A small-molecule ligand and the protein it binds are described below.
Small molecule (SMILES): Cc1ncc(COP(=O)(O)O)c(CNc2cccc(C(=O)O)c2)c1O

Sequence of chain 1.C:
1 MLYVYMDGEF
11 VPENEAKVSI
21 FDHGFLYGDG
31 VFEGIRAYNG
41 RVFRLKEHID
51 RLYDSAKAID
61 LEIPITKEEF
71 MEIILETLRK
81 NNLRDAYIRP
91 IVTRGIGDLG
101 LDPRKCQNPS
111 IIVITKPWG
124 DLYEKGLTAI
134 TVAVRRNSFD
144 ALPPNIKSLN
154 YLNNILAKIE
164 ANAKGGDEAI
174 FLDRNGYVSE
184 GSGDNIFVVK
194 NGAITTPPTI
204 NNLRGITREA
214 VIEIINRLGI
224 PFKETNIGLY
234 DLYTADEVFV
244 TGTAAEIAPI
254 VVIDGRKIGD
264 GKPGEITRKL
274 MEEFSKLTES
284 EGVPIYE

Binding-site contacts:
Ligand atom O8 contacts residue GLY100 of chain 1.C at 3.4 Å.
Ligand atom C4 contacts residue GLY186 of chain 1.D at 3.4 Å.
Ligand atom OP2 contacts residue GLY208 of chain 1.D at 3.6 Å.
Ligand atom OP1 contacts residue GLY208 of chain 1.D at 3.8 Å.
Ligand atom C6 contacts residue GLU183 of chain 1.D at 3.4 Å.
Ligand atom C2A contacts residue ASN157 of chain 1.D at 3.5 Å.
Ligand atom O3 contacts residue LYS150 of chain 1.D at 3.3 Å (salt-bridge).
Ligand atom OP1 contacts residue THR210 of chain 1.D at 2.8 Å (h-bond).
Ligand atom OP3 contacts residue THR246 of chain 1.D at 2.6 Å (h-bond).
Ligand atom C2A contacts residue ARG139 of chain 1.D at 3.5 Å.
Ligand atom P contacts residue ILE209 of chain 1.D at 3.7 Å.
Ligand atom N9 contacts residue LYS150 of chain 1.D at 3.7 Å.
Ligand atom OP1 contacts residue GLY245 of chain 1.D at 3.5 Å.
Ligand atom O3 contacts residue TYR154 of chain 1.D at 2.7 Å (h-bond).
Ligand atom OP2 contacts residue ARG51 of chain 1.D at 2.7 Å (salt-bridge).
Ligand atom C2A contacts residue GLU183 of chain 1.D at 3.5 Å.
Ligand atom C4 contacts residue LYS150 of chain 1.D at 2.9 Å.
Ligand atom OP2 contacts residue ILE209 of chain 1.D at 2.9 Å (h-bond).
Ligand atom P contacts residue THR246 of chain 1.D at 3.6 Å.
Ligand atom N9 contacts residue GLY186 of chain 1.D at 3.0 Å (h-bond).
Ligand atom C3 contacts residue GLY186 of chain 1.D at 3.7 Å.
Ligand atom OP1 contacts residue ILE209 of chain 1.D at 3.4 Å (h-bond).
Ligand atom C5 contacts residue GLY186 of chain 1.D at 3.5 Å.
Ligand atom C2 contacts residue GLU183 of chain 1.D at 3.6 Å.
Ligand atom OP1 contacts residue THR246 of chain 1.D at 3.7 Å.
Ligand atom C6 contacts residue ASP187 of chain 1.D at 3.6 Å.
Ligand atom C10 contacts residue GLY186 of chain 1.D at 3.6 Å.
Ligand atom N1 contacts residue GLU183 of chain 1.D at 2.7 Å (salt-bridge).
Ligand atom C5 contacts residue LEU206 of chain 1.D at 3.7 Å (hydrophobic).
Ligand atom OP4 contacts residue LEU206 of chain 1.D at 3.6 Å.
Ligand atom OP4 contacts residue GLY208 of chain 1.D at 3.7 Å.
Ligand atom C4A contacts residue LYS150 of chain 1.D at 2.5 Å.
Ligand atom O8 contacts residue LEU101 of chain 1.C at 3.2 Å (h-bond).
Ligand atom C9 contacts residue GLY186 of chain 1.D at 3.3 Å.
Ligand atom C2A contacts residue TYR154 of chain 1.D at 3.6 Å (hydrophobic).
Ligand atom C4A contacts residue GLY186 of chain 1.D at 3.7 Å.
Ligand atom C3 contacts residue LYS150 of chain 1.D at 3.3 Å.
Ligand atom C2A contacts residue SER185 of chain 1.D at 3.6 Å.
Ligand atom N1 contacts residue ASP187 of chain 1.D at 3.6 Å.
Ligand atom C3 contacts residue TYR154 of chain 1.D at 3.5 Å (hydrophobic).

Sequence of chain 1.D:
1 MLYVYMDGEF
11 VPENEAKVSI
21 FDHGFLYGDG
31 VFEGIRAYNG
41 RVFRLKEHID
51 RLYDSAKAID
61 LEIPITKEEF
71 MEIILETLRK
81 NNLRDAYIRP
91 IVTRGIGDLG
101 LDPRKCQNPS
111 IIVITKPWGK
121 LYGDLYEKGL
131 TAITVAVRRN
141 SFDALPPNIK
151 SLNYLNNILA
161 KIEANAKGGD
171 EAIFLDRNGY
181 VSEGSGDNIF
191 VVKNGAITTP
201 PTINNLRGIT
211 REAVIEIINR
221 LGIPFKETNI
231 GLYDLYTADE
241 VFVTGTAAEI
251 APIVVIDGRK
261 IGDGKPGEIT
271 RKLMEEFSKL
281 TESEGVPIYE